Sequence of chain 4.B:
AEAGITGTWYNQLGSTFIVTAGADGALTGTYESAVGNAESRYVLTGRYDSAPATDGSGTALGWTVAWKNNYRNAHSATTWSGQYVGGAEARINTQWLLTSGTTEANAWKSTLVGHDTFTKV

Sequence of chain 1.A:
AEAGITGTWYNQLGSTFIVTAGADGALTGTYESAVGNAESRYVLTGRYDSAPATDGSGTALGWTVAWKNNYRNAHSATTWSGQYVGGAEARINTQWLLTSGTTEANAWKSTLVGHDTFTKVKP

The small molecule below binds the protein below.
Small molecule (SMILES): O=C1NC2NC(=O)NC2N1

Binding-site contacts:
Ligand atom C1 contacts residue TYR43 of chain 4.B at 3.4 Å (hydrophobic).
Ligand atom C1' contacts residue THR90 of chain 4.B at 3.8 Å.
Ligand atom C2 contacts residue TRP120 of chain 1.A at 3.8 Å (hydrophobic).
Ligand atom C3 contacts residue TRP108 of chain 4.B at 3.8 Å (hydrophobic).
Ligand atom C2 contacts residue VAL47 of chain 4.B at 3.5 Å (hydrophobic).
Ligand atom N2 contacts residue TYR43 of chain 4.B at 3.8 Å.
Ligand atom O1 contacts residue SER27 of chain 4.B at 2.7 Å (h-bond).
Ligand atom C1' contacts residue TRP120 of chain 1.A at 4.2 Å (hydrophobic).
Ligand atom C1 contacts residue SER45 of chain 4.B at 3.6 Å.
Ligand atom C3 contacts residue LEU25 of chain 4.B at 4.0 Å (hydrophobic).
Ligand atom O1 contacts residue ASP128 of chain 4.B at 3.8 Å.
Ligand atom N1 contacts residue VAL47 of chain 4.B at 3.4 Å.
Ligand atom O1' contacts residue LEU110 of chain 4.B at 3.7 Å.
Ligand atom N1' contacts residue TRP120 of chain 1.A at 3.7 Å.
Ligand atom N1 contacts residue SER45 of chain 4.B at 2.7 Å (h-bond).
Ligand atom O1 contacts residue SER45 of chain 4.B at 3.8 Å.
Ligand atom C2 contacts residue SER45 of chain 4.B at 3.7 Å.
Ligand atom O1' contacts residue TRP79 of chain 4.B at 3.6 Å.
Ligand atom N2' contacts residue THR90 of chain 4.B at 4.1 Å.
Ligand atom N2 contacts residue TRP92 of chain 4.B at 4.0 Å.
Ligand atom C1' contacts residue TRP79 of chain 4.B at 4.0 Å (hydrophobic).
Ligand atom C1 contacts residue ASP128 of chain 4.B at 3.7 Å.
Ligand atom O1 contacts residue TYR43 of chain 4.B at 2.7 Å (h-bond).
Ligand atom N1' contacts residue SER45 of chain 4.B at 4.1 Å.
Ligand atom O1' contacts residue THR90 of chain 4.B at 2.6 Å (h-bond).
Ligand atom C2 contacts residue LEU25 of chain 4.B at 4.1 Å (hydrophobic).
Ligand atom C3 contacts residue TRP120 of chain 1.A at 4.2 Å (hydrophobic).
Ligand atom N2 contacts residue ASP128 of chain 4.B at 2.9 Å (salt-bridge).
Ligand atom C3 contacts residue ASP128 of chain 4.B at 3.9 Å.
Ligand atom O1 contacts residue ASN23 of chain 4.B at 2.8 Å (h-bond).
Ligand atom N1 contacts residue LEU25 of chain 4.B at 3.8 Å.
Ligand atom N1' contacts residue TRP79 of chain 4.B at 4.0 Å.
Ligand atom C1 contacts residue ASN23 of chain 4.B at 3.6 Å.
Ligand atom C1 contacts residue LEU25 of chain 4.B at 3.5 Å (hydrophobic).
Ligand atom N2' contacts residue TRP108 of chain 4.B at 3.5 Å.
Ligand atom O1 contacts residue LEU25 of chain 4.B at 3.7 Å.
Ligand atom N1 contacts residue SER27 of chain 4.B at 3.9 Å.
Ligand atom N2 contacts residue LEU25 of chain 4.B at 3.8 Å.
Ligand atom C1 contacts residue SER27 of chain 4.B at 3.6 Å.
Ligand atom N2 contacts residue ASN23 of chain 4.B at 3.9 Å.